Binding-site contacts:
Ligand atom C7 contacts residue GLU121 of chain 1.A at 3.5 Å.
Ligand atom O7 contacts residue GLN94 of chain 1.A at 2.6 Å (h-bond).
Ligand atom O1B contacts residue SER9 of chain 1.A at 3.2 Å (h-bond).
Ligand atom O4 contacts residue GLU121 of chain 1.A at 3.4 Å (salt-bridge).
Ligand atom C1 contacts residue GLU121 of chain 1.A at 3.7 Å.
Ligand atom O1A contacts residue SER10 of chain 1.A at 3.5 Å (h-bond).
Ligand atom O4 contacts residue LYS98 of chain 1.A at 3.5 Å (salt-bridge).
Ligand atom C8 contacts residue ARG120 of chain 1.A at 3.6 Å.
Ligand atom C8 contacts residue LEU96 of chain 1.A at 3.7 Å (hydrophobic).
Ligand atom O8 contacts residue LEU96 of chain 1.A at 3.7 Å.
Ligand atom O6 contacts residue SER10 of chain 1.A at 3.0 Å (h-bond).
Ligand atom O1B contacts residue LEU96 of chain 1.A at 3.5 Å.
Ligand atom O1B contacts residue GLN94 of chain 1.A at 2.8 Å (h-bond).
Ligand atom O1A contacts residue SER9 of chain 1.A at 2.3 Å (h-bond).
Ligand atom O46 contacts residue ARG60 of chain 1.A at 3.1 Å (salt-bridge).
Ligand atom O4 contacts residue ALA140 of chain 1.A at 3.5 Å.
Ligand atom C3 contacts residue ASP13 of chain 1.A at 3.6 Å.
Ligand atom C1 contacts residue ARG120 of chain 1.A at 3.6 Å.
Ligand atom O1B contacts residue ARG120 of chain 1.A at 2.4 Å (salt-bridge).
Ligand atom O5 contacts residue ASP13 of chain 1.A at 2.9 Å (salt-bridge).
Ligand atom O8 contacts residue GLN94 of chain 1.A at 3.4 Å.
Ligand atom O47 contacts residue LYS98 of chain 1.A at 2.7 Å (salt-bridge).
Ligand atom OP2 contacts residue ARG120 of chain 1.A at 2.6 Å (salt-bridge).
Ligand atom O7 contacts residue LYS7 of chain 1.A at 3.5 Å (salt-bridge).
Ligand atom O47 contacts residue ARG63 of chain 1.A at 3.5 Å (salt-bridge).
Ligand atom P45 contacts residue ARG63 of chain 1.A at 3.7 Å.
Ligand atom C7 contacts residue SER10 of chain 1.A at 3.5 Å.
Ligand atom O1A contacts residue ARG60 of chain 1.A at 3.0 Å (salt-bridge).
Ligand atom C7 contacts residue GLN94 of chain 1.A at 3.5 Å.
Ligand atom O48 contacts residue ARG63 of chain 1.A at 2.8 Å (salt-bridge).
Ligand atom N2 contacts residue GLU121 of chain 1.A at 2.8 Å (salt-bridge).
Ligand atom C4 contacts residue ASP13 of chain 1.A at 3.4 Å.
Ligand atom C6 contacts residue GLU121 of chain 1.A at 3.5 Å.
Ligand atom C1 contacts residue SER9 of chain 1.A at 3.1 Å.
Ligand atom C4 contacts residue GLU121 of chain 1.A at 3.7 Å.
Ligand atom C8 contacts residue GLN94 of chain 1.A at 3.3 Å.
Ligand atom C2 contacts residue GLU121 of chain 1.A at 3.7 Å.
Ligand atom C8 contacts residue GLU121 of chain 1.A at 3.5 Å.
Ligand atom OP1 contacts residue ARG120 of chain 1.A at 3.7 Å.
Ligand atom O47 contacts residue ARG60 of chain 1.A at 2.8 Å (salt-bridge).

Sequence of chain 1.A:
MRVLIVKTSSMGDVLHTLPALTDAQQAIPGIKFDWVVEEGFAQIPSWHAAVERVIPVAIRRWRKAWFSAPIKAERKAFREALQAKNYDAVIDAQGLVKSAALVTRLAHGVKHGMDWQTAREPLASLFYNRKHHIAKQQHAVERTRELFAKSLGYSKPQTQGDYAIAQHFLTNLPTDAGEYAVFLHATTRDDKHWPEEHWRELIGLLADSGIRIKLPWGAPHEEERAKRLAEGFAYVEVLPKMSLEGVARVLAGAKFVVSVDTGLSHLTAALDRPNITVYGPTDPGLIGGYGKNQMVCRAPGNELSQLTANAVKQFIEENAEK

A protein and the small-molecule ligand that binds it are described below.
Small molecule (SMILES): CC(=O)N[C@H]1[C@H](OC[C@H]2O[C@H](OP(=O)(O)O)[C@H](NC(C)=O)[C@@H](O)[C@@H]2O)O[C@H](CO[C@]2(C(=O)O)C[C@@H](O[C@]3(C(=O)O)C[C@@H](O)[C@@H](O)[C@@H]([C@H](O)CO)O3)[C@@H](O)[C@@H]([C@H](O)CO)O2)[C@@H](OP(=O)(O)O)[C@@H]1O